Binding-site contacts:
Ligand atom C4 contacts residue GAL2 of chain 1.D at 3.8 Å.
Ligand atom C10 contacts residue PRO215 of chain 1.B at 3.9 Å (hydrophobic).
Ligand atom C7 contacts residue PRO213 of chain 1.B at 3.2 Å (hydrophobic).
Ligand atom O9 contacts residue PHE609 of chain 1.B at 3.9 Å.
Ligand atom N5 contacts residue LYS216 of chain 1.B at 3.9 Å.
Ligand atom O9 contacts residue PRO213 of chain 1.B at 1.9 Å (h-bond).
Ligand atom C3 contacts residue LEU608 of chain 1.B at 3.5 Å (hydrophobic).
Ligand atom O6 contacts residue GAL2 of chain 1.D at 2.5 Å (h-bond).
Ligand atom C10 contacts residue LYS216 of chain 1.B at 2.6 Å.
Ligand atom O10 contacts residue PRO215 of chain 1.B at 3.2 Å.
Ligand atom O7 contacts residue PRO213 of chain 1.B at 2.6 Å (h-bond).
Ligand atom O10 contacts residue LYS216 of chain 1.B at 2.1 Å.
Ligand atom C6 contacts residue LEU608 of chain 1.B at 4.1 Å (hydrophobic).
Ligand atom C6 contacts residue GAL2 of chain 1.D at 3.6 Å.
Ligand atom C6 contacts residue PHE609 of chain 1.B at 4.0 Å (hydrophobic).
Ligand atom O9 contacts residue GLY214 of chain 1.B at 4.0 Å.
Ligand atom O7 contacts residue GLY214 of chain 1.B at 4.2 Å.
Ligand atom C1 contacts residue THR610 of chain 1.B at 3.3 Å.
Ligand atom O6 contacts residue PHE609 of chain 1.B at 4.3 Å.
Ligand atom O7 contacts residue PHE609 of chain 1.B at 4.1 Å.
Ligand atom O1B contacts residue GAL2 of chain 1.D at 2.6 Å (h-bond).
Ligand atom N5 contacts residue PRO215 of chain 1.B at 3.8 Å.
Ligand atom C8 contacts residue GAL2 of chain 1.D at 3.9 Å.
Ligand atom O1A contacts residue GAL2 of chain 1.D at 3.2 Å (h-bond).
Ligand atom C1 contacts residue GAL2 of chain 1.D at 2.3 Å.
Ligand atom O7 contacts residue PRO215 of chain 1.B at 2.8 Å.
Ligand atom O1A contacts residue THR610 of chain 1.B at 2.4 Å (h-bond).
Ligand atom C7 contacts residue PRO215 of chain 1.B at 4.2 Å (hydrophobic).
Ligand atom O1B contacts residue THR610 of chain 1.B at 3.5 Å (h-bond).
Ligand atom C9 contacts residue PRO213 of chain 1.B at 3.2 Å (hydrophobic).
Ligand atom C11 contacts residue LYS216 of chain 1.B at 2.5 Å.
Ligand atom C3 contacts residue GAL2 of chain 1.D at 3.1 Å.
Ligand atom O8 contacts residue GAL2 of chain 1.D at 3.0 Å (h-bond).
Ligand atom C7 contacts residue PHE609 of chain 1.B at 3.6 Å (hydrophobic).
Ligand atom C2 contacts residue GAL2 of chain 1.D at 1.7 Å.
Ligand atom C5 contacts residue GAL2 of chain 1.D at 3.8 Å.
Ligand atom O9 contacts residue PRO215 of chain 1.B at 4.2 Å.
Ligand atom C8 contacts residue PRO213 of chain 1.B at 3.8 Å (hydrophobic).
Ligand atom O4 contacts residue GAL2 of chain 1.D at 3.5 Å (h-bond).
Ligand atom C4 contacts residue LEU608 of chain 1.B at 3.9 Å (hydrophobic).

The protein below binds the small molecule below.
Small molecule (SMILES): CC(=O)N[C@H]1[C@H]([C@H](O)[C@H](O)CO)O[C@@](O)(C(=O)O)C[C@@H]1O

Sequence of chain 1.B:
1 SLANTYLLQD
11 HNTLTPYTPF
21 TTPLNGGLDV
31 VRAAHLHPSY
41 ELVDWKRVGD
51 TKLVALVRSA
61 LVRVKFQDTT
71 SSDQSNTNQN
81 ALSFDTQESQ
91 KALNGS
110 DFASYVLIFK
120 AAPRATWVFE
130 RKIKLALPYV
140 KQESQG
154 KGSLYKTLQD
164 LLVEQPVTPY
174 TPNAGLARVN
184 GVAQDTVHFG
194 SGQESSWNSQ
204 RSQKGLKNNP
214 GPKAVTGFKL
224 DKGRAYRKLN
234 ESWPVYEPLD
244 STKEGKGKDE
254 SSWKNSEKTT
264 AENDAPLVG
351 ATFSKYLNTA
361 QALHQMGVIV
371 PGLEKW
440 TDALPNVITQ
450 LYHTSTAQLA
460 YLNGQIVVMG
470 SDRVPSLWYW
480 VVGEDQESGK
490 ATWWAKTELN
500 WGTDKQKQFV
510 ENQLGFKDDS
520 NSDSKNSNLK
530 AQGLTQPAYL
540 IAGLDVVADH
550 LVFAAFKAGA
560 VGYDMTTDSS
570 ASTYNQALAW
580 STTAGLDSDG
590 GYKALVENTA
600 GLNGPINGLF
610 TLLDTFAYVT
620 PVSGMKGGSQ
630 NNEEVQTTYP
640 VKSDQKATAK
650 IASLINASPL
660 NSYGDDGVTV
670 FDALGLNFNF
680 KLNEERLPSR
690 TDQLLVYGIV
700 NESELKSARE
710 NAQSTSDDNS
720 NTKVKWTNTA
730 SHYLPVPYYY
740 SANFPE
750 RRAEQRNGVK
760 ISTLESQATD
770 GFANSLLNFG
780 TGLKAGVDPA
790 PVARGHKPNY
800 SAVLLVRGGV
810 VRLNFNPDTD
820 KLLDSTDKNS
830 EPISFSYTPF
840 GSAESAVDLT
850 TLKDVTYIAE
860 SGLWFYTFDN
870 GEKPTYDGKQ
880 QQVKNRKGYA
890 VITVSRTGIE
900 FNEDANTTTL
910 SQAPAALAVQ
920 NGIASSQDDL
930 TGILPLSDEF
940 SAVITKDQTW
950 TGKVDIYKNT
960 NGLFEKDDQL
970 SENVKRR